Sequence of chain 1.A:
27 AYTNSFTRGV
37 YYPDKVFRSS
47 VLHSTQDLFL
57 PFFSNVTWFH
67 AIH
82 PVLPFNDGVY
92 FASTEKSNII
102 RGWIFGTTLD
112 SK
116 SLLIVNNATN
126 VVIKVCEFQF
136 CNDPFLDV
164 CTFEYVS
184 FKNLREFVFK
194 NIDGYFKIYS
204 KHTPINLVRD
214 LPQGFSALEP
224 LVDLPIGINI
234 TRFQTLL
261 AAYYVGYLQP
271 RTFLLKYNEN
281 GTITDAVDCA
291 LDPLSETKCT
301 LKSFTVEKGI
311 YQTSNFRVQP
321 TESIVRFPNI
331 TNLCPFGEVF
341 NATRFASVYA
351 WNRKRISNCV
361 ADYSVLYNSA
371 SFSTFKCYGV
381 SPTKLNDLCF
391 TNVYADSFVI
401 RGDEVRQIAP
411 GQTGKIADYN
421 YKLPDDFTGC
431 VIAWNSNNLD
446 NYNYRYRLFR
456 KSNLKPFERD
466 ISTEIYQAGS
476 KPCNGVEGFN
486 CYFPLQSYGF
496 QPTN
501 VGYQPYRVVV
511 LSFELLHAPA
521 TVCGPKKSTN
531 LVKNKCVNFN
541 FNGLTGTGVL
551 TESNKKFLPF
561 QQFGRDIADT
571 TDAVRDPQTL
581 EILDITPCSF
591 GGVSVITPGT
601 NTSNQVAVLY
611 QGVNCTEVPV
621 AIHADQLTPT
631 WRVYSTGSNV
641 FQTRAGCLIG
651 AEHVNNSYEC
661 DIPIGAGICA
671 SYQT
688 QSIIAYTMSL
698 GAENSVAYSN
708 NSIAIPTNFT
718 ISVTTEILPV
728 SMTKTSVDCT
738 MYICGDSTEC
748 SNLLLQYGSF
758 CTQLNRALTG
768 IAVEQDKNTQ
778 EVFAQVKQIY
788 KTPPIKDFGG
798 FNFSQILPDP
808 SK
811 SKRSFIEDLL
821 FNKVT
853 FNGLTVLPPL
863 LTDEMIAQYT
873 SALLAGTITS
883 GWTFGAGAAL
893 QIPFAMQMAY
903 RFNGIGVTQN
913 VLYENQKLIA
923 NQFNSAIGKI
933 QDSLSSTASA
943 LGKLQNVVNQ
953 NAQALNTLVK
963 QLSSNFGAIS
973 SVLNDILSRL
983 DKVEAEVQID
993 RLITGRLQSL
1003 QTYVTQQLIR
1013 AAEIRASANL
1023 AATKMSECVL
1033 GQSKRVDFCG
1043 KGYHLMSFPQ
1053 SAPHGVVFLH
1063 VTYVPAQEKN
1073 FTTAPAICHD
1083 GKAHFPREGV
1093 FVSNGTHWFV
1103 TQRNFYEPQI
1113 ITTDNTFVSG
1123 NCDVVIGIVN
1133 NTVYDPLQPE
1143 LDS

Binding-site contacts:
Ligand atom C8 contacts residue ILE1128 of chain 1.A at 3.9 Å (hydrophobic).
Ligand atom O7 contacts residue ILE1128 of chain 1.A at 4.4 Å.
Ligand atom C4 contacts residue ASN707 of chain 1.A at 4.2 Å.
Ligand atom C5 contacts residue ASN707 of chain 1.A at 3.7 Å.
Ligand atom O5 contacts residue ASN707 of chain 1.A at 2.3 Å (h-bond).
Ligand atom C7 contacts residue GLY1129 of chain 1.A at 4.4 Å.
Ligand atom C8 contacts residue ASN707 of chain 1.A at 3.6 Å.
Ligand atom C8 contacts residue GLY1129 of chain 1.A at 3.8 Å.
Ligand atom N2 contacts residue ASN707 of chain 1.A at 3.0 Å (h-bond).
Ligand atom C3 contacts residue ASN707 of chain 1.A at 3.8 Å.
Ligand atom C1 contacts residue ASN707 of chain 1.A at 1.4 Å.
Ligand atom O7 contacts residue ASN707 of chain 1.A at 3.1 Å (h-bond).
Ligand atom C2 contacts residue ASN707 of chain 1.A at 2.5 Å.
Ligand atom C7 contacts residue ASN707 of chain 1.A at 3.2 Å.

A small-molecule ligand and the protein it binds are described below.
Small molecule (SMILES): CC(=O)N[C@@H]1[C@@H](O)[C@H](O)[C@@H](CO)O[C@H]1O